This small molecule binds to this protein.
Small molecule (SMILES): C[C@]12CC[C@@H]3c4ccc(O)cc4CC[C@H]3[C@@H]1CC[C@@H]2O

Sequence of chain 2.B:
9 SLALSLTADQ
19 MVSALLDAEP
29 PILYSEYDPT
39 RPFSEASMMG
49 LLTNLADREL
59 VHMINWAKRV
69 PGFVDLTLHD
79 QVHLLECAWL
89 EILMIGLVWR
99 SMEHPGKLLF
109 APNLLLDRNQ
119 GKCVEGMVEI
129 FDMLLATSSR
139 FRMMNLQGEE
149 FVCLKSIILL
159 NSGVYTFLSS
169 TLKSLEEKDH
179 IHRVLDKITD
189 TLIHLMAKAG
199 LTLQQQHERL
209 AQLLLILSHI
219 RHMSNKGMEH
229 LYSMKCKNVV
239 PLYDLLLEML

Binding-site contacts:
Ligand atom O17 contacts residue HIS228 of chain 2.B at 2.8 Å (h-bond).
Ligand atom C16 contacts residue GLY225 of chain 2.B at 4.2 Å.
Ligand atom C3 contacts residue LEU91 of chain 2.B at 3.9 Å (hydrophobic).
Ligand atom C6 contacts residue PHE108 of chain 2.B at 4.3 Å (hydrophobic).
Ligand atom C6 contacts residue MET92 of chain 2.B at 3.8 Å (hydrophobic).
Ligand atom O17 contacts residue GLY225 of chain 2.B at 4.2 Å.
Ligand atom C15 contacts residue GLY225 of chain 2.B at 4.2 Å.
Ligand atom C8 contacts residue LEU88 of chain 2.B at 4.2 Å (hydrophobic).
Ligand atom C2 contacts residue PHE108 of chain 2.B at 4.2 Å (hydrophobic).
Ligand atom C16 contacts residue ILE128 of chain 2.B at 3.9 Å (hydrophobic).
Ligand atom C11 contacts residue LEU50 of chain 2.B at 4.1 Å (hydrophobic).
Ligand atom O17 contacts residue MET47 of chain 2.B at 3.9 Å.
Ligand atom C7 contacts residue LEU132 of chain 2.B at 4.0 Å (hydrophobic).
Ligand atom C2 contacts residue GLU57 of chain 2.B at 3.1 Å.
Ligand atom C10 contacts residue PHE108 of chain 2.B at 3.8 Å (hydrophobic).
Ligand atom C1 contacts residue ALA54 of chain 2.B at 3.8 Å (hydrophobic).
Ligand atom C3 contacts residue GLU57 of chain 2.B at 3.2 Å.
Ligand atom C16 contacts residue HIS228 of chain 2.B at 3.5 Å.
Ligand atom C2 contacts residue LEU91 of chain 2.B at 4.0 Å (hydrophobic).
Ligand atom C1 contacts residue LEU50 of chain 2.B at 3.6 Å (hydrophobic).
Ligand atom C2 contacts residue ALA54 of chain 2.B at 4.0 Å (hydrophobic).
Ligand atom O3 contacts residue ARG98 of chain 2.B at 3.2 Å (salt-bridge).
Ligand atom C15 contacts residue ILE128 of chain 2.B at 4.0 Å (hydrophobic).
Ligand atom O17 contacts residue LEU229 of chain 2.B at 3.3 Å.
Ligand atom C15 contacts residue MET92 of chain 2.B at 4.0 Å (hydrophobic).
Ligand atom C18 contacts residue LEU229 of chain 2.B at 3.9 Å (hydrophobic).
Ligand atom C4 contacts residue LEU91 of chain 2.B at 3.6 Å (hydrophobic).
Ligand atom C1 contacts residue PHE108 of chain 2.B at 4.2 Å (hydrophobic).
Ligand atom C5 contacts residue LEU95 of chain 2.B at 4.1 Å (hydrophobic).
Ligand atom O3 contacts residue LEU91 of chain 2.B at 4.0 Å.
Ligand atom O3 contacts residue GLU57 of chain 2.B at 2.5 Å (salt-bridge).
Ligand atom C9 contacts residue PHE108 of chain 2.B at 4.1 Å (hydrophobic).
Ligand atom C6 contacts residue LEU95 of chain 2.B at 3.7 Å (hydrophobic).
Ligand atom C18 contacts residue LEU88 of chain 2.B at 4.1 Å (hydrophobic).
Ligand atom C7 contacts residue MET92 of chain 2.B at 3.9 Å (hydrophobic).
Ligand atom C3 contacts residue ARG98 of chain 2.B at 4.3 Å.
Ligand atom C4 contacts residue LEU95 of chain 2.B at 4.0 Å (hydrophobic).
Ligand atom C5 contacts residue PHE108 of chain 2.B at 3.9 Å (hydrophobic).
Ligand atom C2 contacts residue LEU50 of chain 2.B at 4.2 Å (hydrophobic).
Ligand atom C17 contacts residue HIS228 of chain 2.B at 3.5 Å.